A protein and the small-molecule ligand that binds it are described below.
Small molecule (SMILES): OC[C@H]1O[C@H](O[C@H]2[C@H](O)[C@@H](O)[C@H](OCCCCCC3CCCCC3)O[C@@H]2CO)[C@H](O)[C@@H](O)[C@@H]1O

Sequence of chain 1.A:
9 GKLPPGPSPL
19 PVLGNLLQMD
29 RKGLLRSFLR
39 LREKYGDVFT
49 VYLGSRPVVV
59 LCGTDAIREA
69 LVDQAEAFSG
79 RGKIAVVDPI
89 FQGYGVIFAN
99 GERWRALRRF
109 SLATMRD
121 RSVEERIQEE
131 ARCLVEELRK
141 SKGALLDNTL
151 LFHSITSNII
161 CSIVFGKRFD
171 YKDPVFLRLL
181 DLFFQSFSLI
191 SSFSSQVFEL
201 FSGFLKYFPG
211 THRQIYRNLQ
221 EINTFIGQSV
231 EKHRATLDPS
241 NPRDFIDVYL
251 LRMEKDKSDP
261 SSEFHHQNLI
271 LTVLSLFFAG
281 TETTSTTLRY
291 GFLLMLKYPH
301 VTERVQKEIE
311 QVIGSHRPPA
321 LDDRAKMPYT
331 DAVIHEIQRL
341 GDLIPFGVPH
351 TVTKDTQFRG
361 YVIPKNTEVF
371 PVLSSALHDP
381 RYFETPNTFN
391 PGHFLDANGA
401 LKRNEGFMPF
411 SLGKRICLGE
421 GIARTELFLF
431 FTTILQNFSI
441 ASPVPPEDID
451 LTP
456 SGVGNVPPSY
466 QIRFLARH

Binding-site contacts:
Ligand atom C19 contacts residue HIS266 of chain 1.A at 3.2 Å.
Ligand atom C2 contacts residue LEU250 of chain 1.A at 3.6 Å (hydrophobic).
Ligand atom C3 contacts residue ARG234 of chain 1.A at 4.2 Å.
Ligand atom C11 contacts residue GLU254 of chain 1.A at 3.3 Å.
Ligand atom C5 contacts residue GLU254 of chain 1.A at 3.1 Å.
Ligand atom C4 contacts residue GLU254 of chain 1.A at 4.2 Å.
Ligand atom C4 contacts residue ARG234 of chain 1.A at 4.1 Å.
Ligand atom O33 contacts residue GLU231 of chain 1.A at 2.8 Å (salt-bridge).
Ligand atom O32 contacts residue HIS266 of chain 1.A at 4.1 Å.
Ligand atom O32 contacts residue GLU231 of chain 1.A at 3.9 Å.
Ligand atom C19 contacts residue VAL230 of chain 1.A at 4.2 Å (hydrophobic).
Ligand atom C13 contacts residue ARG234 of chain 1.A at 4.5 Å.
Ligand atom C2 contacts residue ARG234 of chain 1.A at 4.1 Å.
Ligand atom C28 contacts residue GLU231 of chain 1.A at 3.6 Å.
Ligand atom O34 contacts residue GLU231 of chain 1.A at 4.1 Å.
Ligand atom C1 contacts residue ARG234 of chain 1.A at 4.1 Å.
Ligand atom C7 contacts residue GLU254 of chain 1.A at 3.6 Å.
Ligand atom C3 contacts residue LEU250 of chain 1.A at 3.4 Å (hydrophobic).
Ligand atom C3 contacts residue LEU237 of chain 1.A at 4.3 Å (hydrophobic).
Ligand atom O20 contacts residue HIS266 of chain 1.A at 3.0 Å (h-bond).
Ligand atom O14 contacts residue MET253 of chain 1.A at 3.8 Å.
Ligand atom O12 contacts residue MET253 of chain 1.A at 4.2 Å.
Ligand atom C27 contacts residue GLU231 of chain 1.A at 4.4 Å.
Ligand atom O20 contacts residue VAL230 of chain 1.A at 4.3 Å.
Ligand atom O31 contacts residue HIS266 of chain 1.A at 3.3 Å.
Ligand atom C6 contacts residue GLU254 of chain 1.A at 3.7 Å.
Ligand atom O22 contacts residue ARG234 of chain 1.A at 4.0 Å.
Ligand atom C3 contacts residue GLU254 of chain 1.A at 4.2 Å.
Ligand atom C8 contacts residue PRO239 of chain 1.A at 4.3 Å (hydrophobic).